Sequence of chain 1.D:
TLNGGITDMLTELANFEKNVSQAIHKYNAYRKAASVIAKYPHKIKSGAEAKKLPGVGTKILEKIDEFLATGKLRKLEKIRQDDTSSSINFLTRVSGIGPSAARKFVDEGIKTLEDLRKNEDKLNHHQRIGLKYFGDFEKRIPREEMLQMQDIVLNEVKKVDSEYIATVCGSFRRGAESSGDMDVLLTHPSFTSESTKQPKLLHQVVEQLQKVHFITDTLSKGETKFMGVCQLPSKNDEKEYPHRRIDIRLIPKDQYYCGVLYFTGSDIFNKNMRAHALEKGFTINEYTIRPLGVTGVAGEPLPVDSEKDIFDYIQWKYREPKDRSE

Binding-site contacts:
Ligand atom O1B contacts residue ASP192 of chain 1.D at 2.9 Å (salt-bridge).
Ligand atom C4 contacts residue FF41 of chain 1.L at 0.0 Å.
Ligand atom PG contacts residue FF41 of chain 1.L at 0.0 Å.
Ligand atom O4' contacts residue FF41 of chain 1.L at 0.0 Å (h-bond).
Ligand atom O3' contacts residue FF41 of chain 1.L at 0.0 Å (h-bond).
Ligand atom C6 contacts residue FF41 of chain 1.L at 0.0 Å.
Ligand atom O3A contacts residue FF41 of chain 1.L at 0.0 Å (h-bond).
Ligand atom O1B contacts residue FF41 of chain 1.L at 0.0 Å (h-bond).
Ligand atom O1G contacts residue ARG149 of chain 1.D at 3.0 Å (salt-bridge).
Ligand atom O3G contacts residue FF41 of chain 1.L at 0.0 Å (h-bond).
Ligand atom N3 contacts residue FF41 of chain 1.L at 0.0 Å (h-bond).
Ligand atom N1 contacts residue FF41 of chain 1.L at 0.0 Å (h-bond).
Ligand atom O5' contacts residue FF41 of chain 1.L at 0.0 Å (h-bond).
Ligand atom C1' contacts residue FF41 of chain 1.L at 0.0 Å.
Ligand atom F4B contacts residue FF41 of chain 1.L at 1.4 Å.
Ligand atom O2B contacts residue FF41 of chain 1.L at 0.0 Å (h-bond).
Ligand atom PA contacts residue FF41 of chain 1.L at 0.0 Å.
Ligand atom O2A contacts residue FF41 of chain 1.L at 0.0 Å (h-bond).
Ligand atom C5 contacts residue FF41 of chain 1.L at 0.0 Å.
Ligand atom C4' contacts residue FF41 of chain 1.L at 0.0 Å.
Ligand atom O2 contacts residue ASN279 of chain 1.D at 2.9 Å (h-bond).
Ligand atom PB contacts residue FF41 of chain 1.L at 0.0 Å.
Ligand atom O3G contacts residue GLY189 of chain 1.D at 2.9 Å (h-bond).
Ligand atom O2B contacts residue ARG183 of chain 1.D at 2.7 Å (salt-bridge).
Ligand atom O2 contacts residue FF41 of chain 1.L at 0.0 Å (h-bond).
Ligand atom O1A contacts residue MG1 of chain 1.I at 2.0 Å.
Ligand atom O2G contacts residue MG1 of chain 1.I at 2.2 Å.
Ligand atom O2G contacts residue FF41 of chain 1.L at 0.0 Å (h-bond).
Ligand atom C2' contacts residue FF41 of chain 1.L at 0.0 Å.
Ligand atom C3B contacts residue FF41 of chain 1.L at 0.0 Å.
Ligand atom O1A contacts residue NA1 of chain 1.H at 2.5 Å (h-bond).
Ligand atom C2 contacts residue FF41 of chain 1.L at 0.0 Å.
Ligand atom O1G contacts residue FF41 of chain 1.L at 0.0 Å (h-bond).
Ligand atom C5' contacts residue FF41 of chain 1.L at 0.0 Å.
Ligand atom O1A contacts residue FF41 of chain 1.L at 0.0 Å (h-bond).
Ligand atom N4 contacts residue FF41 of chain 1.L at 0.0 Å (h-bond).
Ligand atom O3G contacts residue SER180 of chain 1.D at 2.3 Å (h-bond).
Ligand atom O1A contacts residue ASP192 of chain 1.D at 3.0 Å (salt-bridge).
Ligand atom C3' contacts residue FF41 of chain 1.L at 0.0 Å.
Ligand atom O1B contacts residue MG1 of chain 1.I at 2.1 Å.

The protein below binds the small molecule below.
Small molecule (SMILES): Nc1ccn([C@H]2C[C@H](O)[C@@H](COP(=O)(O)OP(=O)(O)[C@H](F)P(=O)(O)O)O2)c(=O)n1